This small molecule binds to this protein.
Small molecule (SMILES): Cc1cn([C@H]2C[C@H](O[P](=O)(O)OC[C@H]3O[C@@H](n4cnc5c(=O)[nH]c(N)nc54)C[C@@H]3O[P](=O)(O)OC[C@H]3O[C@@H](n4cnc5c(=O)[nH]c(N)nc54)C[C@@H]3O)[C@@H](CO[P](=O)(O)O[C@H]3C[C@H](n4ccc(N)nc4=O)O[C@@H]3CO)O2)c(=O)[nH]c1=O

Binding-site contacts:
Ligand atom O6 contacts residue MET36 of chain 1.A at 2.9 Å.
Ligand atom C2 contacts residue LYS23 of chain 1.A at 3.4 Å.
Ligand atom O5' contacts residue GLN35 of chain 1.A at 2.9 Å (h-bond).
Ligand atom N2 contacts residue LYS23 of chain 1.A at 2.4 Å (salt-bridge).
Ligand atom N2 contacts residue TRP27 of chain 1.A at 2.9 Å.
Ligand atom N7 contacts residue ARG16 of chain 1.A at 3.3 Å (salt-bridge).
Ligand atom N1 contacts residue ARG16 of chain 1.A at 3.3 Å (salt-bridge).
Ligand atom C5 contacts residue PHE6 of chain 1.A at 3.1 Å (hydrophobic).
Ligand atom C5 contacts residue ARG16 of chain 1.A at 3.0 Å.
Ligand atom N7 contacts residue THR14 of chain 1.A at 2.3 Å (h-bond).
Ligand atom N9 contacts residue TRP27 of chain 1.A at 3.3 Å.
Ligand atom C2 contacts residue TRP27 of chain 1.A at 2.9 Å (hydrophobic).
Ligand atom C4 contacts residue ARG16 of chain 1.A at 3.0 Å.
Ligand atom C4 contacts residue PHE6 of chain 1.A at 3.5 Å (hydrophobic).
Ligand atom C2 contacts residue ARG16 of chain 1.A at 3.4 Å.
Ligand atom C6 contacts residue PHE6 of chain 1.A at 3.3 Å (hydrophobic).
Ligand atom C6 contacts residue ARG16 of chain 1.A at 3.2 Å.
Ligand atom C4 contacts residue TRP27 of chain 1.A at 2.9 Å (hydrophobic).
Ligand atom C6 contacts residue MET36 of chain 1.A at 3.4 Å (hydrophobic).
Ligand atom N7 contacts residue MET36 of chain 1.A at 3.3 Å.
Ligand atom N1 contacts residue GLY25 of chain 1.A at 3.2 Å (h-bond).
Ligand atom N3 contacts residue ARG16 of chain 1.A at 3.2 Å (salt-bridge).
Ligand atom C5' contacts residue GLN35 of chain 1.A at 3.5 Å.
Ligand atom C5 contacts residue THR14 of chain 1.A at 3.4 Å.
Ligand atom N1 contacts residue TRP27 of chain 1.A at 3.1 Å.
Ligand atom C6 contacts residue TRP27 of chain 1.A at 3.2 Å (hydrophobic).
Ligand atom O6 contacts residue GLN35 of chain 1.A at 3.5 Å.
Ligand atom C8 contacts residue ARG16 of chain 1.A at 3.2 Å.
Ligand atom N7 contacts residue GLN35 of chain 1.A at 3.1 Å (h-bond).
Ligand atom C5 contacts residue TRP27 of chain 1.A at 3.1 Å (hydrophobic).
Ligand atom C8 contacts residue THR14 of chain 1.A at 3.3 Å.
Ligand atom C3' contacts residue MET36 of chain 1.A at 3.1 Å (hydrophobic).
Ligand atom O3' contacts residue MET36 of chain 1.A at 3.4 Å (h-bond).
Ligand atom C8 contacts residue GLN35 of chain 1.A at 2.6 Å.
Ligand atom O6 contacts residue CYS26 of chain 1.A at 3.0 Å.
Ligand atom O6 contacts residue TRP27 of chain 1.A at 3.0 Å (h-bond).
Ligand atom C2' contacts residue MET36 of chain 1.A at 3.4 Å (hydrophobic).
Ligand atom N3 contacts residue TRP27 of chain 1.A at 2.7 Å.
Ligand atom N9 contacts residue ARG16 of chain 1.A at 3.3 Å.
Ligand atom C7 contacts residue PHE6 of chain 1.A at 3.3 Å (hydrophobic).

Sequence of chain 1.A:
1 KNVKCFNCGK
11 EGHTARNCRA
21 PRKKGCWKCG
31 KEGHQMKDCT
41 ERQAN